Binding-site contacts:
Ligand atom C9 contacts residue THR1 of chain 1.Y at 1.4 Å.
Ligand atom C26 contacts residue THR21 of chain 1.Y at 3.6 Å.
Ligand atom O21 contacts residue THR1 of chain 1.Y at 2.3 Å (h-bond).
Ligand atom N28 contacts residue ASP126 of chain 1.Z at 3.2 Å (salt-bridge).
Ligand atom O39 contacts residue ALA49 of chain 1.Y at 3.2 Å.
Ligand atom O21 contacts residue GLY47 of chain 1.Y at 3.0 Å (h-bond).
Ligand atom C4 contacts residue ALA49 of chain 1.Y at 3.5 Å (hydrophobic).
Ligand atom C43 contacts residue GLY48 of chain 1.Y at 3.7 Å.
Ligand atom O13 contacts residue NA1 of chain 1.UA at 3.1 Å (h-bond).
Ligand atom C10 contacts residue TYR170 of chain 1.Y at 3.6 Å (hydrophobic).
Ligand atom C27 contacts residue THR21 of chain 1.Y at 3.3 Å.
Ligand atom C12 contacts residue THR1 of chain 1.Y at 2.5 Å.
Ligand atom C9 contacts residue LYS33 of chain 1.Y at 3.6 Å.
Ligand atom C38 contacts residue THR21 of chain 1.Y at 3.7 Å.
Ligand atom C8 contacts residue THR1 of chain 1.Y at 2.4 Å.
Ligand atom C7 contacts residue THR1 of chain 1.Y at 2.5 Å.
Ligand atom C11 contacts residue THR1 of chain 1.Y at 2.5 Å.
Ligand atom C12 contacts residue MES1 of chain 1.VA at 3.1 Å.
Ligand atom O21 contacts residue MES1 of chain 1.VA at 2.8 Å (h-bond).
Ligand atom C42 contacts residue GLY47 of chain 1.Y at 3.6 Å.
Ligand atom O13 contacts residue THR1 of chain 1.Y at 3.7 Å.
Ligand atom C12 contacts residue NA1 of chain 1.UA at 3.5 Å.
Ligand atom C23 contacts residue GLY47 of chain 1.Y at 3.5 Å.
Ligand atom C3 contacts residue VAL31 of chain 1.Y at 3.4 Å (hydrophobic).
Ligand atom C8 contacts residue GLY47 of chain 1.Y at 3.6 Å.
Ligand atom N22 contacts residue GLY47 of chain 1.Y at 2.7 Å (h-bond).
Ligand atom C11 contacts residue ARG19 of chain 1.Y at 3.2 Å.
Ligand atom O49 contacts residue ALA20 of chain 1.Y at 3.3 Å.
Ligand atom C30 contacts residue ASP126 of chain 1.Z at 3.5 Å.
Ligand atom C7 contacts residue GLY47 of chain 1.Y at 3.4 Å.
Ligand atom C10 contacts residue MES1 of chain 1.VA at 3.6 Å.
Ligand atom C10 contacts residue THR1 of chain 1.Y at 1.5 Å.
Ligand atom C4 contacts residue VAL31 of chain 1.Y at 3.5 Å (hydrophobic).
Ligand atom C42 contacts residue GLY48 of chain 1.Y at 3.4 Å.
Ligand atom C24 contacts residue GLY47 of chain 1.Y at 3.4 Å.
Ligand atom C11 contacts residue TYR170 of chain 1.Y at 3.2 Å (hydrophobic).
Ligand atom N25 contacts residue THR21 of chain 1.Y at 2.9 Å (h-bond).
Ligand atom N22 contacts residue THR1 of chain 1.Y at 3.7 Å.
Ligand atom O49 contacts residue THR21 of chain 1.Y at 3.0 Å (h-bond).
Ligand atom O13 contacts residue THR21 of chain 1.Y at 2.9 Å (h-bond).

The protein below binds the small molecule below.
Small molecule (SMILES): COc1ccc(C[C@H](NC(=O)[C@H](C)NC(=O)CN2CCOCC2)C(=O)N[C@@H](Cc2ccccc2)[C@@H](O)[C@H](C)CO)cc1

Sequence of chain 1.Z:
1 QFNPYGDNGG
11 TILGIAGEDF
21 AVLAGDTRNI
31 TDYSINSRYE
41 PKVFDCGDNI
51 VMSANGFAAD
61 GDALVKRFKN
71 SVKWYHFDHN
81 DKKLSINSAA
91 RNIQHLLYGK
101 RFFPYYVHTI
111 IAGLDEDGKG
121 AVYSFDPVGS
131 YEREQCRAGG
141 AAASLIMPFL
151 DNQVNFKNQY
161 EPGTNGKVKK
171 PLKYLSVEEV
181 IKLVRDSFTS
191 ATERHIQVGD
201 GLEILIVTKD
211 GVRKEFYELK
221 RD

Sequence of chain 1.Y:
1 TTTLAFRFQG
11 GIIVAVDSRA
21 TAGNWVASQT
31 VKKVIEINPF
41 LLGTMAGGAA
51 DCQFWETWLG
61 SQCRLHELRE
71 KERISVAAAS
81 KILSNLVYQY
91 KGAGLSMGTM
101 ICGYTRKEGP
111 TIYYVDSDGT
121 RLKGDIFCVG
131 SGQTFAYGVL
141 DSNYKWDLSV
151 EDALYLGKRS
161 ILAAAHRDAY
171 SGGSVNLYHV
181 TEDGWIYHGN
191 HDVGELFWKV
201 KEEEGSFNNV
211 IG